Sequence of chain 1.B:
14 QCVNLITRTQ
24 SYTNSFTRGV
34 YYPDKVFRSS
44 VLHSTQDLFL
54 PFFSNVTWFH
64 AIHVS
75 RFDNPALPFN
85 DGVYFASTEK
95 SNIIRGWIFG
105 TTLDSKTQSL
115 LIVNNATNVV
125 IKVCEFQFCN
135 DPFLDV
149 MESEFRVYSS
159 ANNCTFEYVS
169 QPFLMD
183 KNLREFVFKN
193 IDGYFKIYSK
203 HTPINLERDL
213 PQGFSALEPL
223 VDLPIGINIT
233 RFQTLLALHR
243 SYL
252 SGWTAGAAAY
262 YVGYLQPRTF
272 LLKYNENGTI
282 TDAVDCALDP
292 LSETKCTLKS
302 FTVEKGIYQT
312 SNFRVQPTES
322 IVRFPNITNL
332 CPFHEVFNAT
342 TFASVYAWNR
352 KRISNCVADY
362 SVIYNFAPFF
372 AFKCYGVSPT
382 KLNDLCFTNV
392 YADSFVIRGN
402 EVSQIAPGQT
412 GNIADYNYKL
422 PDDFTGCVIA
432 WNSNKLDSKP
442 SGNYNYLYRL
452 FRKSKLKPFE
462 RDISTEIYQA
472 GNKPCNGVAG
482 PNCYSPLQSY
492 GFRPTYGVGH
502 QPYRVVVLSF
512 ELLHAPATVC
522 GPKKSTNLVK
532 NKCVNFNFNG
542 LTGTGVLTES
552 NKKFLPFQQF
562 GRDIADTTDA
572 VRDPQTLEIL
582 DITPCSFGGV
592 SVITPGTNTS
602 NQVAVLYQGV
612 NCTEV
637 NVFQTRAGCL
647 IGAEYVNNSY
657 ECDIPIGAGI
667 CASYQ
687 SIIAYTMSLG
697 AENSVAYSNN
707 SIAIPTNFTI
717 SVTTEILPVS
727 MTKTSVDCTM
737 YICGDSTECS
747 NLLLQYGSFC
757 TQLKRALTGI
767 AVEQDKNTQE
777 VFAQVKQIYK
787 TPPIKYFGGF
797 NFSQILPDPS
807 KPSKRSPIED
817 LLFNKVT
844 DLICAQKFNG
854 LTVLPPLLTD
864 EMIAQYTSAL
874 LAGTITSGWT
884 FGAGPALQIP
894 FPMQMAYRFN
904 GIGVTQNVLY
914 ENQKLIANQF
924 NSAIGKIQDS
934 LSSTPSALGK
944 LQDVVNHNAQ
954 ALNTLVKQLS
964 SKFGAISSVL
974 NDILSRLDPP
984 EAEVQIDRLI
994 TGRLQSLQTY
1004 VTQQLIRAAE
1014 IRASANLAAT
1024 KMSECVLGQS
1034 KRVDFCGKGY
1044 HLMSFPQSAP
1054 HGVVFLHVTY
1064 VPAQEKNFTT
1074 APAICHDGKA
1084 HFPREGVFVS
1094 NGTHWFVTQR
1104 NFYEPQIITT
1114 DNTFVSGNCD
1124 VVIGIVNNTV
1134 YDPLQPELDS

Binding-site contacts:
Ligand atom C1 contacts residue LEU918 of chain 1.B at 4.3 Å (hydrophobic).
Ligand atom C4 contacts residue ASN713 of chain 1.B at 4.2 Å.
Ligand atom C2 contacts residue ASN713 of chain 1.B at 2.4 Å.
Ligand atom O5 contacts residue GLN1067 of chain 1.B at 3.5 Å (h-bond).
Ligand atom C8 contacts residue LEU918 of chain 1.B at 4.0 Å (hydrophobic).
Ligand atom O7 contacts residue LEU918 of chain 1.B at 3.4 Å.
Ligand atom O6 contacts residue GLN922 of chain 1.B at 3.0 Å (h-bond).
Ligand atom C7 contacts residue ASN713 of chain 1.B at 3.3 Å.
Ligand atom O4 contacts residue LEU918 of chain 1.B at 4.0 Å.
Ligand atom C7 contacts residue LEU918 of chain 1.B at 3.8 Å (hydrophobic).
Ligand atom O7 contacts residue ASN713 of chain 1.B at 3.3 Å (h-bond).
Ligand atom O7 contacts residue GLN1067 of chain 1.B at 3.5 Å (h-bond).
Ligand atom N2 contacts residue ASN713 of chain 1.B at 2.9 Å (h-bond).
Ligand atom C6 contacts residue LEU918 of chain 1.B at 4.0 Å (hydrophobic).
Ligand atom O5 contacts residue ASN713 of chain 1.B at 2.3 Å (h-bond).
Ligand atom C1 contacts residue GLN1067 of chain 1.B at 3.5 Å.
Ligand atom C2 contacts residue GLN1067 of chain 1.B at 3.9 Å.
Ligand atom C5 contacts residue GLN922 of chain 1.B at 4.2 Å.
Ligand atom C6 contacts residue GLN922 of chain 1.B at 3.9 Å.
Ligand atom C5 contacts residue ASN713 of chain 1.B at 3.6 Å.
Ligand atom C4 contacts residue LEU918 of chain 1.B at 4.4 Å (hydrophobic).
Ligand atom C8 contacts residue ASN713 of chain 1.B at 4.5 Å.
Ligand atom C5 contacts residue LEU918 of chain 1.B at 3.8 Å (hydrophobic).
Ligand atom C3 contacts residue ASN713 of chain 1.B at 3.8 Å.
Ligand atom C3 contacts residue LEU918 of chain 1.B at 4.5 Å (hydrophobic).
Ligand atom O6 contacts residue PHE714 of chain 1.B at 4.2 Å.
Ligand atom C1 contacts residue ASN713 of chain 1.B at 1.4 Å.
Ligand atom O6 contacts residue LEU918 of chain 1.B at 4.5 Å.

This small molecule binds to this protein.
Small molecule (SMILES): CC(=O)N[C@H]1[C@H](O[C@H]2[C@H](O)[C@@H](NC(C)=O)CO[C@@H]2CO)O[C@H](CO)[C@@H](O)[C@@H]1O